Binding-site contacts:
Ligand atom O6 contacts residue ASN1336 of chain 1.B at 3.2 Å (h-bond).
Ligand atom C1 contacts residue SER1399 of chain 1.B at 4.3 Å.
Ligand atom O3 contacts residue TYR1401 of chain 1.B at 3.3 Å.
Ligand atom C1 contacts residue TYR1351 of chain 1.B at 4.3 Å (hydrophobic).
Ligand atom O3 contacts residue SER1399 of chain 1.B at 3.3 Å (h-bond).
Ligand atom C2 contacts residue ASP1400 of chain 1.B at 3.4 Å.
Ligand atom C2 contacts residue SER1399 of chain 1.B at 4.4 Å.
Ligand atom C6 contacts residue ILE1335 of chain 1.B at 3.3 Å (hydrophobic).
Ligand atom O2 contacts residue ASN1402 of chain 1.B at 4.4 Å.
Ligand atom O3 contacts residue ASN1336 of chain 1.B at 4.2 Å.
Ligand atom C1 contacts residue ASN1336 of chain 1.B at 4.4 Å.
Ligand atom O1 contacts residue TYR1351 of chain 1.B at 3.0 Å.
Ligand atom O6 contacts residue ILE1335 of chain 1.B at 2.9 Å (h-bond).
Ligand atom O3 contacts residue ASP1400 of chain 1.B at 3.9 Å.
Ligand atom C3 contacts residue SER1399 of chain 1.B at 4.4 Å.
Ligand atom C6 contacts residue ASN1336 of chain 1.B at 3.6 Å.
Ligand atom O2 contacts residue ASP1400 of chain 1.B at 4.2 Å.
Ligand atom C5 contacts residue ILE1335 of chain 1.B at 4.5 Å (hydrophobic).
Ligand atom O5 contacts residue ASN1336 of chain 1.B at 3.6 Å.
Ligand atom C1 contacts residue ASP1400 of chain 1.B at 3.7 Å.
Ligand atom O1 contacts residue ASP1400 of chain 1.B at 4.0 Å.
Ligand atom O2 contacts residue TYR1351 of chain 1.B at 3.4 Å.
Ligand atom C3 contacts residue ASP1400 of chain 1.B at 4.4 Å.
Ligand atom C2 contacts residue TYR1351 of chain 1.B at 4.2 Å (hydrophobic).

This small molecule binds to this protein.
Small molecule (SMILES): OC[C@H]1O[C@H](O[C@H]2[C@H](O)[C@@H](O)[C@@H](O)O[C@@H]2CO)[C@H](O)[C@@H](O)[C@@H]1O

Sequence of chain 1.B:
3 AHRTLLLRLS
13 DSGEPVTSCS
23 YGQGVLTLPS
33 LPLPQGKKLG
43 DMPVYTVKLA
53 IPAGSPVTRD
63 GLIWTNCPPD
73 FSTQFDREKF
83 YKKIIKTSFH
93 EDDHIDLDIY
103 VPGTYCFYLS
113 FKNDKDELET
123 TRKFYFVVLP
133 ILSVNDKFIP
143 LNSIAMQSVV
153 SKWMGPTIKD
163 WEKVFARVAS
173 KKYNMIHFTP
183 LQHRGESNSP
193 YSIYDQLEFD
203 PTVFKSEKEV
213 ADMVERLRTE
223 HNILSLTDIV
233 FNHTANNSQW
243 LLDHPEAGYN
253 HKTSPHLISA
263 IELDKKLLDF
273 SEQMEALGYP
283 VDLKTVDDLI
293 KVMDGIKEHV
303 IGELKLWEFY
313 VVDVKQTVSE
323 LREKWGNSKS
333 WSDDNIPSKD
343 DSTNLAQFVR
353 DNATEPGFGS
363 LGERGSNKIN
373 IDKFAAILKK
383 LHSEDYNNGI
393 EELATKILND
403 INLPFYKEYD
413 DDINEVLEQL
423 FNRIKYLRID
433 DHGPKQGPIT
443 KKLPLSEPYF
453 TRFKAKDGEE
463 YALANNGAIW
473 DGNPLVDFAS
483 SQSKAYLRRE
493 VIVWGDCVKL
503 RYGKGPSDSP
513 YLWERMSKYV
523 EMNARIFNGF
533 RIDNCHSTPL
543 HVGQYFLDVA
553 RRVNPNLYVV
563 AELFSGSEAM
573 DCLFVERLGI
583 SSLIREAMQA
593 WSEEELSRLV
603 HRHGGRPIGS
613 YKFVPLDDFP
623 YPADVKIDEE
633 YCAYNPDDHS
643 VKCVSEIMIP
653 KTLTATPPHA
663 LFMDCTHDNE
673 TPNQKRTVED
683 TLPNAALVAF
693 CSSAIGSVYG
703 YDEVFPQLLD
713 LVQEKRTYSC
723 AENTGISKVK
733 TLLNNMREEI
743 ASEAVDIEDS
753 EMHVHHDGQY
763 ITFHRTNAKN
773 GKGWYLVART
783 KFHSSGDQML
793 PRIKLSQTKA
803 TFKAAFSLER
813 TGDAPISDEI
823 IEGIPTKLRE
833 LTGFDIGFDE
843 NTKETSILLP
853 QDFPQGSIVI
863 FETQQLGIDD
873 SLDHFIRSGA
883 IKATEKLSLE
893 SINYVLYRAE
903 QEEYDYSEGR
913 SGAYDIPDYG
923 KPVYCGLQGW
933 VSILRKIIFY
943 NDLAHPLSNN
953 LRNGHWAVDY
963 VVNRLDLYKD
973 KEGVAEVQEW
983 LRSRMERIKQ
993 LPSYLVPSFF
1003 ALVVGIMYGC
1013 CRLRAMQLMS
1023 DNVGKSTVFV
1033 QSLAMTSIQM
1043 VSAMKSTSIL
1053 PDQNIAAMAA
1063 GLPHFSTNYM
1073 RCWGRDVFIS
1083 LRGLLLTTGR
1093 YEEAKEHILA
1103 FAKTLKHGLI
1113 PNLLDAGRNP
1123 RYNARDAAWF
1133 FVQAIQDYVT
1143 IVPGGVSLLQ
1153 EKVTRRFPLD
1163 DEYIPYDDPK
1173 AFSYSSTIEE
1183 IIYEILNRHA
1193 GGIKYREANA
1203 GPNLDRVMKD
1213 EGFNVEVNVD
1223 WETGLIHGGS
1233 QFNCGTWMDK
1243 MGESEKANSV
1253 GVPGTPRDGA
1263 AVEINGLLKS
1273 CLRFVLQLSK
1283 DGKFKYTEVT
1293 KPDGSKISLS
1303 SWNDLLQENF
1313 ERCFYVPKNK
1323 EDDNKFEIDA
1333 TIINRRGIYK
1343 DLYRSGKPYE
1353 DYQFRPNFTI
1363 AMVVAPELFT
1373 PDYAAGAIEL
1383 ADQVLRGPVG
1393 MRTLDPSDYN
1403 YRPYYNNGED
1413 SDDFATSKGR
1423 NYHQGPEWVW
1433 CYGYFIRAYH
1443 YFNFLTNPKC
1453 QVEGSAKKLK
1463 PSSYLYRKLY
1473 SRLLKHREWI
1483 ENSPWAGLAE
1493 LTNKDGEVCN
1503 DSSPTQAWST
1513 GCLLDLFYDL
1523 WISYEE